Binding-site contacts:
Ligand atom OH contacts residue GLU51 of chain 1.A at 2.6 Å (salt-bridge).
Ligand atom CZ contacts residue GLU51 of chain 1.A at 3.4 Å.
Ligand atom OH contacts residue PHE69 of chain 1.A at 3.6 Å.
Ligand atom CE1 contacts residue PHE69 of chain 1.A at 3.6 Å (hydrophobic).
Ligand atom CE2 contacts residue DST1 of chain 1.F at 3.5 Å.
Ligand atom CD contacts residue TYR269 of chain 1.A at 3.6 Å (hydrophobic).
Ligand atom CB contacts residue GLU71 of chain 1.A at 3.8 Å.
Ligand atom ND2 contacts residue LEU220 of chain 1.A at 3.7 Å.
Ligand atom CZ contacts residue DST1 of chain 1.F at 3.6 Å.
Ligand atom CG contacts residue TYR292 of chain 1.A at 3.8 Å (hydrophobic).
Ligand atom OH contacts residue LEU67 of chain 1.A at 3.3 Å.
Ligand atom CD1 contacts residue LEU220 of chain 1.A at 3.7 Å (hydrophobic).
Ligand atom CB contacts residue THR118 of chain 1.A at 3.9 Å.
Ligand atom CD2 contacts residue THR118 of chain 1.A at 3.6 Å.
Ligand atom CG contacts residue TRP271 of chain 1.A at 3.9 Å (hydrophobic).
Ligand atom CE2 contacts residue TYR292 of chain 1.A at 3.3 Å (hydrophobic).
Ligand atom CB contacts residue ARG140 of chain 1.A at 3.9 Å.
Ligand atom OD1 contacts residue TRP271 of chain 1.A at 3.0 Å (h-bond).
Ligand atom OH contacts residue HIS138 of chain 1.A at 3.7 Å.
Ligand atom CG contacts residue HIS237 of chain 1.A at 3.7 Å.
Ligand atom CD1 contacts residue GLU188 of chain 1.A at 3.2 Å.
Ligand atom CE1 contacts residue HIS138 of chain 1.A at 3.7 Å.
Ligand atom CB contacts residue PHE69 of chain 1.A at 3.6 Å (hydrophobic).
Ligand atom CZ contacts residue PHE69 of chain 1.A at 3.4 Å (hydrophobic).
Ligand atom OH contacts residue DST1 of chain 1.F at 3.1 Å.
Ligand atom CD1 contacts residue ARG140 of chain 1.A at 3.4 Å.
Ligand atom OH contacts residue LYS73 of chain 1.A at 3.3 Å.
Ligand atom CG contacts residue ARG140 of chain 1.A at 3.7 Å.
Ligand atom O contacts residue VAL119 of chain 1.A at 3.2 Å.
Ligand atom CD1 contacts residue LEU170 of chain 1.A at 3.6 Å (hydrophobic).
Ligand atom CE2 contacts residue PHE69 of chain 1.A at 3.8 Å (hydrophobic).
Ligand atom CA contacts residue GLU71 of chain 1.A at 3.7 Å.
Ligand atom CE2 contacts residue GLU51 of chain 1.A at 3.3 Å.
Ligand atom CD2 contacts residue TRP271 of chain 1.A at 3.5 Å (hydrophobic).
Ligand atom CB contacts residue HIS237 of chain 1.A at 3.6 Å.
Ligand atom C contacts residue VAL119 of chain 1.A at 3.9 Å (hydrophobic).
Ligand atom CD1 contacts residue PHE69 of chain 1.A at 3.8 Å (hydrophobic).
Ligand atom O contacts residue PHE69 of chain 1.A at 3.4 Å.
Ligand atom CE2 contacts residue LYS73 of chain 1.A at 3.6 Å.
Ligand atom O contacts residue ARG140 of chain 1.A at 2.9 Å (salt-bridge).

This small molecule binds to this protein.
Small molecule (SMILES): CC[C@H](C)[C@@H]1NC(=O)[C@@H]2CCCN2C(=O)[C@H](Cc2ccc(O)cc2)NC(=O)[C@H](CC(C)C)NC(=O)[C@H](Cc2ccc(O)cc2)NC(=O)[C@@H]2CCCN2C(=O)[C@H](CC(N)=O)NC1=O

Sequence of chain 1.A:
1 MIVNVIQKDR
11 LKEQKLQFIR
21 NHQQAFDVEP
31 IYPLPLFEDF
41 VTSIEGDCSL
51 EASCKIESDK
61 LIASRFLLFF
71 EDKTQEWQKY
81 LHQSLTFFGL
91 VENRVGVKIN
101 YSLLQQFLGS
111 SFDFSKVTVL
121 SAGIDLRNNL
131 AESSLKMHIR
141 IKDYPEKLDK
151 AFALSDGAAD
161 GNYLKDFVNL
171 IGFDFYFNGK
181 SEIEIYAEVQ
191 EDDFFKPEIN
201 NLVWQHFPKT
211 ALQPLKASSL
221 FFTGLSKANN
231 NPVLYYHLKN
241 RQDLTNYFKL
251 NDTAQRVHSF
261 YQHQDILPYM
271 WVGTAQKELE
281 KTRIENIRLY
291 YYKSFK